The protein below binds the small molecule below.
Small molecule (SMILES): COc1ccc(S(=O)(=O)N(CC(C)C)C[C@@H](O)[C@H](Cc2ccccc2)NC(=O)O[C@H]2CO[C@H]3O[C@@H]4OCC[C@@H]4[C@H]32)cc1

Sequence of chain 1.B:
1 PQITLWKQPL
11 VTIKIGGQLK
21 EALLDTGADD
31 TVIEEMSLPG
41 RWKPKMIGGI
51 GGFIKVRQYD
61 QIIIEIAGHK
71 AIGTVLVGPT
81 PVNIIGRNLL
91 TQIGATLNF

Binding-site contacts:
Ligand atom O26 contacts residue ASP30 of chain 1.A at 3.3 Å (salt-bridge).
Ligand atom C12 contacts residue GLY27 of chain 1.B at 3.3 Å.
Ligand atom O10 contacts residue ILE50 of chain 1.A at 3.7 Å.
Ligand atom O9 contacts residue ILE50 of chain 1.A at 3.2 Å.
Ligand atom C16 contacts residue GLY27 of chain 1.B at 3.8 Å.
Ligand atom C31 contacts residue GLY48 of chain 1.A at 3.6 Å.
Ligand atom O39 contacts residue ASP30 of chain 1.B at 3.2 Å (salt-bridge).
Ligand atom C17 contacts residue ASP25 of chain 1.B at 3.2 Å.
Ligand atom O26 contacts residue ASP29 of chain 1.A at 3.3 Å (salt-bridge).
Ligand atom C13 contacts residue GLY27 of chain 1.B at 3.6 Å.
Ligand atom C19 contacts residue ASP25 of chain 1.B at 3.7 Å.
Ligand atom C43 contacts residue GLY48 of chain 1.A at 2.8 Å.
Ligand atom C17 contacts residue ASP25 of chain 1.A at 3.4 Å.
Ligand atom C4 contacts residue ALA28 of chain 1.B at 3.4 Å (hydrophobic).
Ligand atom O41 contacts residue ASP29 of chain 1.A at 3.6 Å (salt-bridge).
Ligand atom C30 contacts residue GLY48 of chain 1.A at 3.1 Å.
Ligand atom O28 contacts residue ASP29 of chain 1.A at 3.0 Å (salt-bridge).
Ligand atom C3 contacts residue ASP30 of chain 1.B at 3.6 Å.
Ligand atom C36 contacts residue PRO81 of chain 1.B at 3.8 Å (hydrophobic).
Ligand atom O10 contacts residue ILE50 of chain 1.B at 3.8 Å.
Ligand atom C27 contacts residue ASP29 of chain 1.A at 3.7 Å.
Ligand atom C3 contacts residue ALA28 of chain 1.B at 3.5 Å (hydrophobic).
Ligand atom O10 contacts residue GLY49 of chain 1.B at 2.8 Å.
Ligand atom C33 contacts residue GLY27 of chain 1.A at 3.5 Å.
Ligand atom C6 contacts residue GLY48 of chain 1.B at 3.3 Å.
Ligand atom C32 contacts residue ASP25 of chain 1.B at 3.1 Å.
Ligand atom C16 contacts residue ASP25 of chain 1.B at 3.0 Å.
Ligand atom C40 contacts residue ASP30 of chain 1.B at 3.0 Å.
Ligand atom C42 contacts residue ASP29 of chain 1.A at 3.6 Å.
Ligand atom C36 contacts residue GLY49 of chain 1.A at 3.3 Å.
Ligand atom C32 contacts residue GLY27 of chain 1.A at 3.8 Å.
Ligand atom C15 contacts residue GLY27 of chain 1.B at 3.7 Å.
Ligand atom O18 contacts residue GLY27 of chain 1.A at 3.5 Å.
Ligand atom N20 contacts residue GLY27 of chain 1.A at 3.3 Å (h-bond).
Ligand atom O9 contacts residue ILE84 of chain 1.B at 3.5 Å.
Ligand atom C15 contacts residue LEU23 of chain 1.A at 3.8 Å (hydrophobic).
Ligand atom O18 contacts residue ASP25 of chain 1.B at 2.6 Å (salt-bridge).
Ligand atom C40 contacts residue ASP29 of chain 1.B at 3.7 Å.
Ligand atom O23 contacts residue ALA28 of chain 1.A at 3.6 Å.
Ligand atom O18 contacts residue ASP25 of chain 1.A at 2.7 Å (salt-bridge).

Sequence of chain 1.A:
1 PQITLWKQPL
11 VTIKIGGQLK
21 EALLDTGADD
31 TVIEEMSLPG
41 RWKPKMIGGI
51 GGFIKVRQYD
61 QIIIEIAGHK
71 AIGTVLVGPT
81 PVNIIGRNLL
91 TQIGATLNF